Sequence of chain 41.M:
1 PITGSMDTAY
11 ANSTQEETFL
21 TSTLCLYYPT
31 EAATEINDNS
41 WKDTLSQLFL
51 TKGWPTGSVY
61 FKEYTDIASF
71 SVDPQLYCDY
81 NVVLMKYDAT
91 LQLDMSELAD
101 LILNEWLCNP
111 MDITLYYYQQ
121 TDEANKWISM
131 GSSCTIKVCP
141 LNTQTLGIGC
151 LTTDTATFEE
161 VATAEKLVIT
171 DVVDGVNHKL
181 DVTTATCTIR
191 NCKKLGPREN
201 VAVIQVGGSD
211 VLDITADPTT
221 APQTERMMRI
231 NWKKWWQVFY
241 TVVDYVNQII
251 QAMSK

A protein and the small-molecule ligand that binds it are described below.
Small molecule (SMILES): CC(=O)N[C@H]1[C@H](O[C@H]2[C@H](O)[C@@H](NC(C)=O)CO[C@@H]2CO)O[C@H](CO)[C@@H](O)[C@@H]1O

Binding-site contacts:
Ligand atom C7 contacts residue ASN12 of chain 41.M at 3.9 Å.
Ligand atom C5 contacts residue ASN12 of chain 41.M at 4.2 Å.
Ligand atom O5 contacts residue ASN12 of chain 41.M at 2.8 Å (h-bond).
Ligand atom C2 contacts residue ASN12 of chain 41.M at 3.3 Å.
Ligand atom O7 contacts residue ASN12 of chain 41.M at 3.6 Å.
Ligand atom N2 contacts residue ASN12 of chain 41.M at 3.8 Å.
Ligand atom C1 contacts residue ASN12 of chain 41.M at 2.2 Å.